Sequence of chain 1.B:
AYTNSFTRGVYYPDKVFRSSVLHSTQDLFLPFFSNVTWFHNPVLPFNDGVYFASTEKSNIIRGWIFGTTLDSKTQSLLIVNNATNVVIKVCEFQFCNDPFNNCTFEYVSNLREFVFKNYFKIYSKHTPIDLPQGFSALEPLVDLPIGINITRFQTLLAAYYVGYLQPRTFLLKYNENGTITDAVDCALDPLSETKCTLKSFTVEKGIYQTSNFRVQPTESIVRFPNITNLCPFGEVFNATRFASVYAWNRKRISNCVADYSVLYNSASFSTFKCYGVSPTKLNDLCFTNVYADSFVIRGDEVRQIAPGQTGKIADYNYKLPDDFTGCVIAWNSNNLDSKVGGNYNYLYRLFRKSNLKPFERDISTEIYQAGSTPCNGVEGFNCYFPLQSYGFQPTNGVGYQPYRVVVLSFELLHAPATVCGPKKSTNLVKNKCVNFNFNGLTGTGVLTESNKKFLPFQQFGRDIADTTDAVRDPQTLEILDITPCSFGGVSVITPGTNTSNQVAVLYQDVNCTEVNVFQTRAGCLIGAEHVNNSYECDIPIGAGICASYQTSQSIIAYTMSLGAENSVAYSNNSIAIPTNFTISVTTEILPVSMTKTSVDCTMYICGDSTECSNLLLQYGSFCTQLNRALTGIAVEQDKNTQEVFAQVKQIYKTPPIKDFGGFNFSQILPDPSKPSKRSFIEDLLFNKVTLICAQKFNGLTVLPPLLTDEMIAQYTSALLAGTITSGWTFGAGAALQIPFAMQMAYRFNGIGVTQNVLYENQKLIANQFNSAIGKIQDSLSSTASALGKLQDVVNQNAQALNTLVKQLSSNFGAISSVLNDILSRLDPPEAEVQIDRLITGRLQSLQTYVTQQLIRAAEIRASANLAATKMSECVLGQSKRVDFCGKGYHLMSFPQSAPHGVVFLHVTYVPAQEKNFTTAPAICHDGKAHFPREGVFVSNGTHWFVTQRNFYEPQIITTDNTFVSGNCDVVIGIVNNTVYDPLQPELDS

This small molecule binds to this protein.
Small molecule (SMILES): CC(=O)N[C@@H]1[C@@H](O)[C@H](O)[C@@H](CO)O[C@H]1O

Binding-site contacts:
Ligand atom C4 contacts residue ASN282 of chain 1.C at 4.2 Å.
Ligand atom N2 contacts residue ASN282 of chain 1.C at 2.9 Å (h-bond).
Ligand atom C1 contacts residue ASN282 of chain 1.C at 1.4 Å.
Ligand atom C3 contacts residue ASN282 of chain 1.C at 3.8 Å.
Ligand atom C5 contacts residue ASN282 of chain 1.C at 3.7 Å.
Ligand atom C7 contacts residue ASN282 of chain 1.C at 3.9 Å.
Ligand atom O7 contacts residue ASN282 of chain 1.C at 4.4 Å.
Ligand atom C2 contacts residue ASN282 of chain 1.C at 2.5 Å.
Ligand atom O6 contacts residue LYS558 of chain 1.B at 4.1 Å.
Ligand atom O5 contacts residue ASN282 of chain 1.C at 2.4 Å (h-bond).

Sequence of chain 1.C:
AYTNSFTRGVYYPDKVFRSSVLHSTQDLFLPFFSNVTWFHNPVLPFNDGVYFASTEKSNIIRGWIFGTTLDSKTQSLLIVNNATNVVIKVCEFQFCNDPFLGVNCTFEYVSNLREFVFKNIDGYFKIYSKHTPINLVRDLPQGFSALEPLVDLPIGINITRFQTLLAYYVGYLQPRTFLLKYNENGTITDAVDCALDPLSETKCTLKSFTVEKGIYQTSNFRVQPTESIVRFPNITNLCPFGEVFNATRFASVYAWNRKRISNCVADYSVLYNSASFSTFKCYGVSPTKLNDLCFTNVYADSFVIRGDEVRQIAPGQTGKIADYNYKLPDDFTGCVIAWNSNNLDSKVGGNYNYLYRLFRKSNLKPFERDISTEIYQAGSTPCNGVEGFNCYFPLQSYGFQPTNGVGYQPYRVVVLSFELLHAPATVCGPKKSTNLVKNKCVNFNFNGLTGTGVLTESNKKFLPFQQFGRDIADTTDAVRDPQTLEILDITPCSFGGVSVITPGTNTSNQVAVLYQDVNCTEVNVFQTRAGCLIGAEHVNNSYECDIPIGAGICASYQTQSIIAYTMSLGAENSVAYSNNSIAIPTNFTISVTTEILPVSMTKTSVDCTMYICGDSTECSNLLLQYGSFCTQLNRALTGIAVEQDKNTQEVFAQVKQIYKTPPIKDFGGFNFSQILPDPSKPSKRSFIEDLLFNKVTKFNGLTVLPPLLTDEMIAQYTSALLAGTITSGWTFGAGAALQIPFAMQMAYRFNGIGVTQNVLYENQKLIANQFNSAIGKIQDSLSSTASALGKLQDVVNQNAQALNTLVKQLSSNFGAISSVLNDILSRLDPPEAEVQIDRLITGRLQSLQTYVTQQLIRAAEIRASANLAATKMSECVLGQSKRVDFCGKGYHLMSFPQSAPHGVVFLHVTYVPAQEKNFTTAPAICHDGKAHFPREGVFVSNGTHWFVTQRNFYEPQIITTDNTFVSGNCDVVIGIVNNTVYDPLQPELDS